A protein and the small-molecule ligand that binds it are described below.
Small molecule (SMILES): CC(=O)N[C@H]1[C@H](O[C@H]2[C@H](O)[C@@H](NC(C)=O)CO[C@@H]2CO)O[C@H](CO)[C@@H](O)[C@@H]1O

Sequence of chain 1.A:
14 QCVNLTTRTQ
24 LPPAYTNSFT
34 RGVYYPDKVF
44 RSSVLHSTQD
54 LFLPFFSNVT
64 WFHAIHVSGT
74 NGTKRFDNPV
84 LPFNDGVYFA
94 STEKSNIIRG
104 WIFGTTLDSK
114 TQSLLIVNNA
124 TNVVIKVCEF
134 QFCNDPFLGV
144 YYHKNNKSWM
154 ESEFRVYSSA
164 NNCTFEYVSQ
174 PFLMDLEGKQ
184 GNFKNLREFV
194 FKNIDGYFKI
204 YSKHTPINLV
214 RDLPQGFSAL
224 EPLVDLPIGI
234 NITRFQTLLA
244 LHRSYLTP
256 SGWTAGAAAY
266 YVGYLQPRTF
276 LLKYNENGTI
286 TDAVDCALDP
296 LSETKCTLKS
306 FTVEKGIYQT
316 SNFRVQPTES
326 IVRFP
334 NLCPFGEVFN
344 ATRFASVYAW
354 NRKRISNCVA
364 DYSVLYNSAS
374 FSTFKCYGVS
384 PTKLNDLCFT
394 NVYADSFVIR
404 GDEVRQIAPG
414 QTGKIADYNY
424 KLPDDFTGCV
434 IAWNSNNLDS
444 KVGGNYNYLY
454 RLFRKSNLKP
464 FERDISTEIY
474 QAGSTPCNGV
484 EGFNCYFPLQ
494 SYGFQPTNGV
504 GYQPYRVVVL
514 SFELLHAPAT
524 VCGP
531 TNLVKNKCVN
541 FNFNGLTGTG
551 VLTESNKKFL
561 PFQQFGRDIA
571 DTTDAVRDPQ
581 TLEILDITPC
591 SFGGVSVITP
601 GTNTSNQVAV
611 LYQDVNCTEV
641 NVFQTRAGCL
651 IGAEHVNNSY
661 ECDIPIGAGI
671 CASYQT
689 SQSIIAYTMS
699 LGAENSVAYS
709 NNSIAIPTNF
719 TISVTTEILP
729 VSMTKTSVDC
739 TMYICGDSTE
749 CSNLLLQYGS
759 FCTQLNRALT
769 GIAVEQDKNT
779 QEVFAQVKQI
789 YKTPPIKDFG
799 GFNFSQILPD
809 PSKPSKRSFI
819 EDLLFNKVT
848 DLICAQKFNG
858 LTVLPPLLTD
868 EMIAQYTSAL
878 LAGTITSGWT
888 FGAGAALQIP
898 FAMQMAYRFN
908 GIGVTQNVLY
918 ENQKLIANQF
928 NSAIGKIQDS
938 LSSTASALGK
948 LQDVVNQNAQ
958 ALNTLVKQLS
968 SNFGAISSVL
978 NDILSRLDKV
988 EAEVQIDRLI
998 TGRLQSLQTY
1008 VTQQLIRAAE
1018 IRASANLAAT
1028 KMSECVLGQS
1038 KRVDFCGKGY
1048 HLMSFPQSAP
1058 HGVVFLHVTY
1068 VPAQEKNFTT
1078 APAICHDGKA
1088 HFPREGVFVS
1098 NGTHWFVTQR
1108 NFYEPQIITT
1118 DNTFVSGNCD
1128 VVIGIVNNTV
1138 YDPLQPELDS

Binding-site contacts:
Ligand atom C1 contacts residue ASN1134 of chain 1.A at 1.4 Å.
Ligand atom O6 contacts residue ASN1134 of chain 1.A at 3.8 Å.
Ligand atom C2 contacts residue ASN1134 of chain 1.A at 2.5 Å.
Ligand atom O5 contacts residue ASN1134 of chain 1.A at 2.3 Å (h-bond).
Ligand atom O7 contacts residue ASN1134 of chain 1.A at 4.0 Å.
Ligand atom C4 contacts residue ASN1134 of chain 1.A at 4.2 Å.
Ligand atom C6 contacts residue ASN1134 of chain 1.A at 4.3 Å.
Ligand atom C5 contacts residue ASN1134 of chain 1.A at 3.6 Å.
Ligand atom C7 contacts residue ASN1134 of chain 1.A at 3.7 Å.
Ligand atom C8 contacts residue ILE1132 of chain 1.A at 4.0 Å (hydrophobic).
Ligand atom N2 contacts residue ASN1134 of chain 1.A at 2.9 Å (h-bond).
Ligand atom C3 contacts residue ASN1134 of chain 1.A at 3.8 Å.